Sequence of chain 1.A:
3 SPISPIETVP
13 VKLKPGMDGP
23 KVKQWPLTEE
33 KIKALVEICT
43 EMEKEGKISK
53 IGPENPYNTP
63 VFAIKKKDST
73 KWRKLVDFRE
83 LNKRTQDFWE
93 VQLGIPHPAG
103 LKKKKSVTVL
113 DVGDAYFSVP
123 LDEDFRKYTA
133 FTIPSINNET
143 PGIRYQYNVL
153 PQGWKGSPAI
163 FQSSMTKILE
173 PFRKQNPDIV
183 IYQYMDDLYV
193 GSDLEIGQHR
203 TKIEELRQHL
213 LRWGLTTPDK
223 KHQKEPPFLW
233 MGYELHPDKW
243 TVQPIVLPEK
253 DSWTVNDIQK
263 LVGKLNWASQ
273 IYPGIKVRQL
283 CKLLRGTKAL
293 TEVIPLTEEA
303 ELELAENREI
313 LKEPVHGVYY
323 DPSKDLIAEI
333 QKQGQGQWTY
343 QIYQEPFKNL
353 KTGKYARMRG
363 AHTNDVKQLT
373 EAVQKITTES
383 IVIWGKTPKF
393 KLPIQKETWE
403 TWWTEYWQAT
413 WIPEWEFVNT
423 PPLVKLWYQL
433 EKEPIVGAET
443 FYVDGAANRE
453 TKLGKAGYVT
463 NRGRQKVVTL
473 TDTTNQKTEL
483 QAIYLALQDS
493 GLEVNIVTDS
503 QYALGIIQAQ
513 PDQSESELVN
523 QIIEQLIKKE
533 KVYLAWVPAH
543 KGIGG

A protein and the small-molecule ligand that binds it are described below.
Small molecule (SMILES): Cc1ccc2c(c1)CCCN2C(=O)SCC(=O)Nc1ccc(S(N)(=O)=O)cc1Cl

Binding-site contacts:
Ligand atom O29 contacts residue TYR321 of chain 1.A at 3.2 Å.
Ligand atom C20 contacts residue VAL109 of chain 1.A at 2.9 Å (hydrophobic).
Ligand atom C14 contacts residue LYS106 of chain 1.A at 3.3 Å.
Ligand atom O30 contacts residue VAL109 of chain 1.A at 2.5 Å (h-bond).
Ligand atom C20 contacts residue PRO239 of chain 1.A at 3.7 Å (hydrophobic).
Ligand atom C16 contacts residue VAL109 of chain 1.A at 3.3 Å (hydrophobic).
Ligand atom C17 contacts residue VAL109 of chain 1.A at 3.6 Å (hydrophobic).
Ligand atom C21 contacts residue VAL109 of chain 1.A at 2.9 Å (hydrophobic).
Ligand atom S23 contacts residue VAL109 of chain 1.A at 3.6 Å.
Ligand atom C27 contacts residue TRP232 of chain 1.A at 3.6 Å (hydrophobic).
Ligand atom N29 contacts residue LYS107 of chain 1.A at 2.6 Å (salt-bridge).
Ligand atom CL22 contacts residue HIS238 of chain 1.A at 3.2 Å.
Ligand atom O26 contacts residue PRO228 of chain 1.A at 3.3 Å.
Ligand atom C10 contacts residue TYR184 of chain 1.A at 3.4 Å (hydrophobic).
Ligand atom C17 contacts residue LYS106 of chain 1.A at 2.6 Å.
Ligand atom N29 contacts residue SER108 of chain 1.A at 3.3 Å.
Ligand atom C18 contacts residue LYS107 of chain 1.A at 2.9 Å.
Ligand atom C8 contacts residue LEU237 of chain 1.A at 3.5 Å (hydrophobic).
Ligand atom N15 contacts residue PRO239 of chain 1.A at 3.3 Å (h-bond).
Ligand atom N15 contacts residue TYR321 of chain 1.A at 3.6 Å.
Ligand atom C18 contacts residue VAL109 of chain 1.A at 3.5 Å (hydrophobic).
Ligand atom C5 contacts residue TYR184 of chain 1.A at 3.4 Å (hydrophobic).
Ligand atom C27 contacts residue TYR191 of chain 1.A at 3.6 Å (hydrophobic).
Ligand atom C6 contacts residue VAL182 of chain 1.A at 3.6 Å (hydrophobic).
Ligand atom C27 contacts residue TYR184 of chain 1.A at 3.6 Å (hydrophobic).
Ligand atom CL22 contacts residue LEU237 of chain 1.A at 3.4 Å.
Ligand atom C7 contacts residue LEU103 of chain 1.A at 3.6 Å (hydrophobic).
Ligand atom C18 contacts residue LYS106 of chain 1.A at 3.0 Å.
Ligand atom O29 contacts residue LYS106 of chain 1.A at 2.9 Å (salt-bridge).
Ligand atom S23 contacts residue SER108 of chain 1.A at 3.6 Å.
Ligand atom C16 contacts residue PRO239 of chain 1.A at 3.4 Å (hydrophobic).
Ligand atom C13 contacts residue LYS106 of chain 1.A at 3.2 Å.
Ligand atom C21 contacts residue HIS238 of chain 1.A at 3.7 Å.
Ligand atom O30 contacts residue SER108 of chain 1.A at 3.1 Å.
Ligand atom C17 contacts residue PRO239 of chain 1.A at 3.5 Å (hydrophobic).
Ligand atom C21 contacts residue PRO239 of chain 1.A at 3.4 Å (hydrophobic).
Ligand atom N15 contacts residue HIS238 of chain 1.A at 3.5 Å (h-bond).
Ligand atom C19 contacts residue VAL109 of chain 1.A at 3.2 Å (hydrophobic).
Ligand atom O29 contacts residue LYS105 of chain 1.A at 2.9 Å.
Ligand atom O29 contacts residue PRO239 of chain 1.A at 3.6 Å (h-bond).